Binding-site contacts:
Ligand atom N contacts residue GLU114 of chain 1.G at 3.0 Å (salt-bridge).
Ligand atom C15 contacts residue ASN109 of chain 1.G at 3.9 Å.
Ligand atom C14 contacts residue LEU101 of chain 1.G at 4.1 Å (hydrophobic).
Ligand atom C1 contacts residue VAL310 of chain 1.G at 4.1 Å (hydrophobic).
Ligand atom C18 contacts residue MET414 of chain 1.G at 4.0 Å (hydrophobic).
Ligand atom C2 contacts residue THR267 of chain 1.G at 4.1 Å.
Ligand atom C4 contacts residue LEU113 of chain 1.G at 4.0 Å (hydrophobic).
Ligand atom C2 contacts residue HEM1 of chain 1.CA at 3.6 Å.
Ligand atom C10 contacts residue GLU114 of chain 1.G at 3.6 Å.
Ligand atom C15 contacts residue LEU101 of chain 1.G at 3.8 Å (hydrophobic).
Ligand atom C3 contacts residue HEM1 of chain 1.CA at 3.7 Å.
Ligand atom C8 contacts residue THR314 of chain 1.G at 3.8 Å.
Ligand atom C13 contacts residue GLU114 of chain 1.G at 3.8 Å.
Ligand atom C7 contacts residue ILE259 of chain 1.G at 4.1 Å (hydrophobic).
Ligand atom C9 contacts residue GLU114 of chain 1.G at 3.8 Å.
Ligand atom C15 contacts residue LEU108 of chain 1.G at 4.1 Å (hydrophobic).
Ligand atom C14 contacts residue GLU114 of chain 1.G at 3.5 Å.
Ligand atom C6 contacts residue VAL262 of chain 1.G at 4.2 Å (hydrophobic).
Ligand atom C14 contacts residue TRP94 of chain 1.G at 4.0 Å (hydrophobic).
Ligand atom C3 contacts residue LEU113 of chain 1.G at 3.6 Å (hydrophobic).
Ligand atom C5 contacts residue ILE259 of chain 1.G at 3.4 Å (hydrophobic).
Ligand atom C11 contacts residue HIS258 of chain 1.G at 4.0 Å.
Ligand atom C4 contacts residue ALA263 of chain 1.G at 3.3 Å (hydrophobic).
Ligand atom C14 contacts residue GLU105 of chain 1.G at 4.2 Å.
Ligand atom C16 contacts residue MET414 of chain 1.G at 3.8 Å (hydrophobic).
Ligand atom C5 contacts residue LEU113 of chain 1.G at 3.6 Å (hydrophobic).
Ligand atom C18 contacts residue ILE415 of chain 1.G at 4.2 Å (hydrophobic).
Ligand atom O contacts residue THR314 of chain 1.G at 3.8 Å.
Ligand atom C19 contacts residue THR267 of chain 1.G at 3.6 Å.
Ligand atom C4 contacts residue HEM1 of chain 1.CA at 4.2 Å.
Ligand atom C1 contacts residue THR267 of chain 1.G at 4.1 Å.
Ligand atom C4 contacts residue ILE259 of chain 1.G at 4.2 Å (hydrophobic).
Ligand atom C18 contacts residue THR314 of chain 1.G at 4.1 Å.
Ligand atom C15 contacts residue GLU105 of chain 1.G at 2.9 Å.
Ligand atom C11 contacts residue GLU114 of chain 1.G at 4.0 Å.
Ligand atom C12 contacts residue HIS258 of chain 1.G at 4.0 Å.
Ligand atom C12 contacts residue GLU114 of chain 1.G at 3.2 Å.
Ligand atom C1 contacts residue HEM1 of chain 1.CA at 4.1 Å.
Ligand atom C6 contacts residue ILE259 of chain 1.G at 4.1 Å (hydrophobic).
Ligand atom C15 contacts residue GLU114 of chain 1.G at 3.3 Å.

This small molecule binds to this protein.
Small molecule (SMILES): CN(C)CCCCCOC1CCCCCCCCCCC1

Sequence of chain 1.G:
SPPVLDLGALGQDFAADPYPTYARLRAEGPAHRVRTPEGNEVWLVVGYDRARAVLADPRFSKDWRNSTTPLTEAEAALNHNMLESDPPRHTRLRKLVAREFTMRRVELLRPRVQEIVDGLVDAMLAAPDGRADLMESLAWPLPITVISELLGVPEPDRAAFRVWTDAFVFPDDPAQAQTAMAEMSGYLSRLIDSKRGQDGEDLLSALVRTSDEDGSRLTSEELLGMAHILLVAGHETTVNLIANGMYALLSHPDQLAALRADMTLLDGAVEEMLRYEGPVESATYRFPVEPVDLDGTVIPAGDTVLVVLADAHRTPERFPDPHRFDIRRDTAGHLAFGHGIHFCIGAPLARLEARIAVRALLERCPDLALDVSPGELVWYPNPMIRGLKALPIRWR